Binding-site contacts:
Ligand atom CAN contacts residue LEU267 of chain 2.C at 3.4 Å (hydrophobic).
Ligand atom N contacts residue LEU267 of chain 2.C at 2.8 Å (h-bond).
Ligand atom OAE contacts residue SER52 of chain 2.C at 2.7 Å (h-bond).
Ligand atom PAP contacts residue SER80 of chain 1.C at 3.6 Å.
Ligand atom OAD contacts residue THR55 of chain 2.C at 3.0 Å (h-bond).
Ligand atom OD1 contacts residue GLN231 of chain 2.C at 2.9 Å (h-bond).
Ligand atom OAD contacts residue HIS134 of chain 2.C at 2.9 Å (h-bond).
Ligand atom CAJ contacts residue LEU267 of chain 2.C at 3.2 Å (hydrophobic).
Ligand atom CG contacts residue ARG229 of chain 2.C at 3.5 Å.
Ligand atom CAJ contacts residue ARG54 of chain 2.C at 3.4 Å.
Ligand atom OAE contacts residue THR53 of chain 2.C at 3.6 Å.
Ligand atom NAA contacts residue HIS134 of chain 2.C at 3.6 Å.
Ligand atom O contacts residue ARG167 of chain 2.C at 2.9 Å (salt-bridge).
Ligand atom CA contacts residue THR168 of chain 2.C at 3.7 Å.
Ligand atom CG contacts residue GLN231 of chain 2.C at 3.5 Å.
Ligand atom OAG contacts residue SER80 of chain 1.C at 2.9 Å (h-bond).
Ligand atom OAE contacts residue ARG105 of chain 2.C at 3.3 Å (salt-bridge).
Ligand atom OD2 contacts residue ARG229 of chain 2.C at 3.0 Å (salt-bridge).
Ligand atom OAG contacts residue LYS84 of chain 1.C at 2.8 Å (salt-bridge).
Ligand atom OAH contacts residue SER80 of chain 1.C at 2.9 Å (h-bond).
Ligand atom C contacts residue ARG167 of chain 2.C at 3.5 Å.
Ligand atom OAE contacts residue THR55 of chain 2.C at 2.8 Å (h-bond).
Ligand atom PAP contacts residue THR53 of chain 2.C at 3.7 Å.
Ligand atom OD1 contacts residue ARG229 of chain 2.C at 2.9 Å (salt-bridge).
Ligand atom NAA contacts residue ARG167 of chain 2.C at 2.7 Å (salt-bridge).
Ligand atom CB contacts residue LEU267 of chain 2.C at 3.6 Å (hydrophobic).
Ligand atom CG contacts residue LEU267 of chain 2.C at 3.7 Å (hydrophobic).
Ligand atom O contacts residue LYS84 of chain 1.C at 3.0 Å (salt-bridge).
Ligand atom OAH contacts residue ARG54 of chain 2.C at 2.9 Å (salt-bridge).
Ligand atom OAE contacts residue ARG54 of chain 2.C at 3.6 Å.
Ligand atom OAH contacts residue THR53 of chain 2.C at 2.9 Å (h-bond).
Ligand atom CB contacts residue THR168 of chain 2.C at 3.6 Å.
Ligand atom O contacts residue ARG105 of chain 2.C at 3.3 Å (salt-bridge).
Ligand atom OD2 contacts residue LYS84 of chain 1.C at 2.8 Å (salt-bridge).
Ligand atom OAG contacts residue SER52 of chain 2.C at 3.7 Å.
Ligand atom OAG contacts residue ARG105 of chain 2.C at 3.0 Å (salt-bridge).
Ligand atom OAD contacts residue ARG105 of chain 2.C at 2.8 Å (salt-bridge).
Ligand atom PAP contacts residue ARG105 of chain 2.C at 3.7 Å.
Ligand atom OD2 contacts residue GLN231 of chain 2.C at 3.7 Å.
Ligand atom OAD contacts residue GLN137 of chain 2.C at 3.6 Å.

Sequence of chain 1.C:
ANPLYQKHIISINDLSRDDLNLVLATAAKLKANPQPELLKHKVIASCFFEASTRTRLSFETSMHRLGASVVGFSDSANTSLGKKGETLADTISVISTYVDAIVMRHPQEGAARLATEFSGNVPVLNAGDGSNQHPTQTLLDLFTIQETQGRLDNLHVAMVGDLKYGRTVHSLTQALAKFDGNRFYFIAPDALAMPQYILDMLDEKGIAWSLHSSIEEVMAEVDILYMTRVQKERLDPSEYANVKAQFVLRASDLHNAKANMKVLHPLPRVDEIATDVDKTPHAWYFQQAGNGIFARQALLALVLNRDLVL

Sequence of chain 2.C:
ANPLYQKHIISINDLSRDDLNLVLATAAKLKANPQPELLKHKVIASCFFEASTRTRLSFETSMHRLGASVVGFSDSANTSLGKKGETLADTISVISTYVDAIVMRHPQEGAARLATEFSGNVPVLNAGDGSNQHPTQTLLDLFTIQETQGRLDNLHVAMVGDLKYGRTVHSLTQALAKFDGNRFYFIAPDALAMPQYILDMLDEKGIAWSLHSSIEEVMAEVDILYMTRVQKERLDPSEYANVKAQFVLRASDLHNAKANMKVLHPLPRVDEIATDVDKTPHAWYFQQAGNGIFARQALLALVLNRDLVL

This small molecule binds to this protein.
Small molecule (SMILES): NC(=O)[C@H](CC(=O)O)NC(=O)CP(=O)(O)O